Sequence of chain 1.A:
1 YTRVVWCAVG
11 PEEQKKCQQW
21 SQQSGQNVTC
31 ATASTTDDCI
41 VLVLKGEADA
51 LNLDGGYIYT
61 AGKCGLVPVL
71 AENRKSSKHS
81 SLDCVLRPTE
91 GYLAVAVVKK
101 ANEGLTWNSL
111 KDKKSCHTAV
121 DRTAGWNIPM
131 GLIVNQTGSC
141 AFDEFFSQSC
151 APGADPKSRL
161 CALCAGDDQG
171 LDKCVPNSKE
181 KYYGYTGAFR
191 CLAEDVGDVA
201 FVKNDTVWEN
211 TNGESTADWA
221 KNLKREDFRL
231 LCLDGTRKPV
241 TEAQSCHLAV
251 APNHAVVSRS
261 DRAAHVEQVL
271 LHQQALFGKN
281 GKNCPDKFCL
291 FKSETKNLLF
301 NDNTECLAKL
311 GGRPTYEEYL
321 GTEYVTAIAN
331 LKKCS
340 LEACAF

Binding-site contacts:
Ligand atom N2 contacts residue ASN204 of chain 1.A at 2.6 Å (h-bond).
Ligand atom C8 contacts residue ARG225 of chain 1.A at 4.4 Å.
Ligand atom C7 contacts residue TRP208 of chain 1.A at 4.1 Å (hydrophobic).
Ligand atom O7 contacts residue LEU93 of chain 1.A at 4.0 Å.
Ligand atom O6 contacts residue LYS75 of chain 1.A at 4.5 Å.
Ligand atom O3 contacts residue GLU214 of chain 1.A at 3.5 Å (salt-bridge).
Ligand atom C5 contacts residue ASN204 of chain 1.A at 3.6 Å.
Ligand atom C8 contacts residue LEU93 of chain 1.A at 3.5 Å (hydrophobic).
Ligand atom C3 contacts residue GLU214 of chain 1.A at 4.2 Å.
Ligand atom O4 contacts residue GLU214 of chain 1.A at 3.7 Å.
Ligand atom C1 contacts residue ASN204 of chain 1.A at 1.4 Å.
Ligand atom C6 contacts residue ASP205 of chain 1.A at 3.7 Å.
Ligand atom C8 contacts residue GLU214 of chain 1.A at 3.5 Å.
Ligand atom O7 contacts residue ASN204 of chain 1.A at 3.2 Å (h-bond).
Ligand atom C7 contacts residue LEU93 of chain 1.A at 4.2 Å (hydrophobic).
Ligand atom C4 contacts residue ASN204 of chain 1.A at 4.2 Å.
Ligand atom O5 contacts residue ASN204 of chain 1.A at 2.4 Å (h-bond).
Ligand atom O7 contacts residue ARG225 of chain 1.A at 4.3 Å.
Ligand atom O5 contacts residue TRP208 of chain 1.A at 3.9 Å.
Ligand atom C5 contacts residue ASP205 of chain 1.A at 4.1 Å.
Ligand atom O6 contacts residue GLU209 of chain 1.A at 3.5 Å (salt-bridge).
Ligand atom C1 contacts residue ASP205 of chain 1.A at 4.3 Å.
Ligand atom C8 contacts residue GLN244 of chain 1.A at 3.5 Å.
Ligand atom C3 contacts residue ASN204 of chain 1.A at 3.7 Å.
Ligand atom C8 contacts residue ASN204 of chain 1.A at 4.0 Å.
Ligand atom C6 contacts residue GLU209 of chain 1.A at 4.1 Å.
Ligand atom C2 contacts residue ASN204 of chain 1.A at 2.3 Å.
Ligand atom C7 contacts residue ASN204 of chain 1.A at 3.0 Å.
Ligand atom C4 contacts residue GLU214 of chain 1.A at 3.8 Å.
Ligand atom C5 contacts residue TRP208 of chain 1.A at 3.8 Å (hydrophobic).
Ligand atom C6 contacts residue TRP208 of chain 1.A at 3.9 Å (hydrophobic).
Ligand atom O7 contacts residue TRP208 of chain 1.A at 3.3 Å.
Ligand atom O6 contacts residue ARG74 of chain 1.A at 4.3 Å.
Ligand atom O5 contacts residue ASP205 of chain 1.A at 3.3 Å (salt-bridge).
Ligand atom O6 contacts residue ASP205 of chain 1.A at 2.6 Å (salt-bridge).
Ligand atom C8 contacts residue ALA243 of chain 1.A at 3.8 Å (hydrophobic).
Ligand atom C1 contacts residue TRP208 of chain 1.A at 3.7 Å (hydrophobic).
Ligand atom O4 contacts residue TRP208 of chain 1.A at 4.5 Å.

This small molecule binds to this protein.
Small molecule (SMILES): CC(=O)N[C@H]1[C@H](O[C@H]2[C@H](O)[C@@H](NC(C)=O)CO[C@@H]2CO)O[C@H](CO)[C@@H](O[C@H]2O[C@H](CO)[C@@H](O[C@H]3O[C@H](CO)[C@@H](O)[C@H](O)[C@@H]3O)[C@H](O)[C@@H]2O)[C@@H]1O